Sequence of chain 5.A:
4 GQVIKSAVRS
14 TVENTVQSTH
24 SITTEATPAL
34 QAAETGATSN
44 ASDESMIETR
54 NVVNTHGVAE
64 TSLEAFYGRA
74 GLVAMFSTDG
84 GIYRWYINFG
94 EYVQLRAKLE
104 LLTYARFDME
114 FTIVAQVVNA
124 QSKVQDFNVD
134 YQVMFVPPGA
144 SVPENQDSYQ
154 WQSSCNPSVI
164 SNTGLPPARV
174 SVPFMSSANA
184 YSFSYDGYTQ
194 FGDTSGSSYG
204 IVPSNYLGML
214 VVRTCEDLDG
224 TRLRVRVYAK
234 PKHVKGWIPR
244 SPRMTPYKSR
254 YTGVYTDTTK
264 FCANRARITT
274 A

Sequence of chain 1.A:
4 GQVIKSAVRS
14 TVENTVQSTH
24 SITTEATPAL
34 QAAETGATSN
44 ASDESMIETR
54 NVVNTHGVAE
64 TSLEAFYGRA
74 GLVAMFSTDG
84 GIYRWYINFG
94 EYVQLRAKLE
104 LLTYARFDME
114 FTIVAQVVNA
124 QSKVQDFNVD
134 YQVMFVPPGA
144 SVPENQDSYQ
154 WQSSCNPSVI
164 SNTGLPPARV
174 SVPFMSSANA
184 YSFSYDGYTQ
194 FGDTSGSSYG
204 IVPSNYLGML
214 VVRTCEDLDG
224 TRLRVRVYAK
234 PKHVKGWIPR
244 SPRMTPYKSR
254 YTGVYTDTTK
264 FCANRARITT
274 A

Binding-site contacts:
Ligand atom SG contacts residue ALA241 of chain 1.C at 3.5 Å (h-bond).
Ligand atom N contacts residue GLN155 of chain 5.A at 4.3 Å.
Ligand atom O contacts residue TYR152 of chain 5.A at 3.6 Å.
Ligand atom C contacts residue TYR95 of chain 1.A at 4.5 Å (hydrophobic).
Ligand atom CA contacts residue TYR152 of chain 5.A at 3.8 Å (hydrophobic).
Ligand atom CB contacts residue GLY1 of chain 1.E at 3.1 Å.
Ligand atom O contacts residue TYR95 of chain 1.A at 3.6 Å.
Ligand atom C contacts residue ASP150 of chain 5.A at 3.8 Å.
Ligand atom SG contacts residue MET78 of chain 1.A at 3.8 Å.
Ligand atom SG contacts residue TYR95 of chain 1.A at 3.8 Å.
Ligand atom CA contacts residue GLU239 of chain 1.C at 3.9 Å.
Ligand atom CB contacts residue MET78 of chain 1.A at 3.9 Å (hydrophobic).
Ligand atom CB contacts residue GLU239 of chain 1.C at 4.0 Å.
Ligand atom O contacts residue GLY1 of chain 1.E at 2.2 Å (h-bond).
Ligand atom O contacts residue LEU75 of chain 1.A at 4.4 Å.
Ligand atom SG contacts residue GLU239 of chain 1.C at 4.3 Å.
Ligand atom O contacts residue GLN155 of chain 5.A at 3.0 Å (h-bond).
Ligand atom CA contacts residue ASP150 of chain 5.A at 3.3 Å.
Ligand atom C contacts residue SER151 of chain 5.A at 3.9 Å.
Ligand atom C contacts residue TYR152 of chain 5.A at 3.6 Å (hydrophobic).
Ligand atom N contacts residue GLN238 of chain 1.C at 3.8 Å.
Ligand atom SG contacts residue GLY240 of chain 1.C at 4.0 Å.
Ligand atom N contacts residue GLY1 of chain 1.E at 3.7 Å.
Ligand atom C contacts residue MET78 of chain 1.A at 4.2 Å (hydrophobic).
Ligand atom CB contacts residue ASP150 of chain 5.A at 3.6 Å.
Ligand atom N contacts residue GLU239 of chain 1.C at 3.0 Å (salt-bridge).
Ligand atom C contacts residue GLN155 of chain 5.A at 4.2 Å.
Ligand atom CA contacts residue GLY1 of chain 1.E at 2.4 Å.
Ligand atom SG contacts residue GLY1 of chain 1.E at 4.2 Å.
Ligand atom CA contacts residue SER151 of chain 5.A at 4.0 Å.
Ligand atom N contacts residue TYR152 of chain 5.A at 3.5 Å.
Ligand atom C contacts residue GLY1 of chain 1.E at 1.3 Å.
Ligand atom N contacts residue ASP150 of chain 5.A at 4.4 Å.

This small molecule binds to this protein.
Small molecule (SMILES): N[C@@H](CS)C(=O)O

Sequence of chain 1.C:
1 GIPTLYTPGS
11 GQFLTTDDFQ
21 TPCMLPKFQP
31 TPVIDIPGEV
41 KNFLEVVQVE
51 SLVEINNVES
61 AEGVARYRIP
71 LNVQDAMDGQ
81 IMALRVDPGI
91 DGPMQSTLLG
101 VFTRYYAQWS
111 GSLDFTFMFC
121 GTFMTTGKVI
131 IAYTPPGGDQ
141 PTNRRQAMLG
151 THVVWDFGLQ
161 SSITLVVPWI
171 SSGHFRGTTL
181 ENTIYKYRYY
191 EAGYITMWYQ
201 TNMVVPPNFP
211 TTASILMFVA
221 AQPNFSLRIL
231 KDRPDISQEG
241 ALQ